Sequence of chain 1.A:
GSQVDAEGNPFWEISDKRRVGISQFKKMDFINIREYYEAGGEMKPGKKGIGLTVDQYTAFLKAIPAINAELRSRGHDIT

Sequence of chain 1.C:
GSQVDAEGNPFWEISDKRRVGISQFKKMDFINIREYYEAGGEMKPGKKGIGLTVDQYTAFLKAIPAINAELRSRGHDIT

Sequence of chain 1.B:
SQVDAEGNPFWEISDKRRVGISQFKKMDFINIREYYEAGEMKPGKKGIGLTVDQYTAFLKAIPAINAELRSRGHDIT

A protein and the small-molecule ligand that binds it are described below.
Small molecule (SMILES): Cc1cn([C@H]2C[C@H](O[P](=O)(O)OC[C@H]3O[C@@H](n4cc(C)c(=O)[nH]c4=O)C[C@@H]3O[P](=O)(O)OC[C@H]3O[C@@H](n4cc(C)c(=O)[nH]c4=O)C[C@@H]3O[P](=O)(O)OC[C@H]3O[C@@H](n4cc(C)c(=O)[nH]c4=O)C[C@@H]3O[P](=O)(O)OC[C@H]3O[C@@H](n4cc(C)c(=O)[nH]c4=O)C[C@@H]3O[P](=O)(O)OC[C@H]3O[C@@H](n4cc(C)c(=O)[nH]c4=O)C[C@@H]3O[P](=O)(O)OC[C@H]3O[C@@H](n4cc(C)c(=O)[nH]c4=O)C[C@@H]3O[P](=O)(O)OC[C@H]3O[C@@H](n4cc(C)c(=O)[nH]c4=O)C[C@@H]3O)[C@@H](COP(=O)=O)O2)c(=O)[nH]c1=O

Sequence of chain 1.D:
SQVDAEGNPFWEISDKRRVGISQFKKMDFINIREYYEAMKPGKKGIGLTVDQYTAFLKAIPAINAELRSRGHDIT

Binding-site contacts:
Ligand atom O2 contacts residue SER23 of chain 1.A at 2.6 Å (h-bond).
Ligand atom C5' contacts residue ARG34 of chain 1.A at 3.3 Å.
Ligand atom C3' contacts residue ASP16 of chain 1.C at 3.5 Å.
Ligand atom O2 contacts residue SER23 of chain 1.D at 2.9 Å (h-bond).
Ligand atom N3 contacts residue TYR37 of chain 1.A at 3.5 Å.
Ligand atom C2 contacts residue TYR37 of chain 1.D at 3.4 Å (hydrophobic).
Ligand atom C5 contacts residue TYR37 of chain 1.A at 3.5 Å (hydrophobic).
Ligand atom O2 contacts residue ASN32 of chain 1.A at 3.0 Å (h-bond).
Ligand atom O3' contacts residue GLN56 of chain 1.A at 3.0 Å (h-bond).
Ligand atom OP2 contacts residue GLU35 of chain 1.B at 3.0 Å (salt-bridge).
Ligand atom O4' contacts residue PRO45 of chain 1.A at 3.6 Å.
Ligand atom O2 contacts residue ASN32 of chain 1.D at 3.4 Å (h-bond).
Ligand atom OP2 contacts residue ASP16 of chain 1.C at 2.7 Å (salt-bridge).
Ligand atom C6 contacts residue LYS47 of chain 1.D at 3.3 Å.
Ligand atom C5' contacts residue ARG18 of chain 1.B at 3.4 Å.
Ligand atom N1 contacts residue MET28 of chain 1.D at 3.5 Å (h-bond).
Ligand atom O4' contacts residue ASN32 of chain 1.A at 3.2 Å (h-bond).
Ligand atom O4 contacts residue TYR37 of chain 1.A at 3.5 Å.
Ligand atom O4' contacts residue ARG34 of chain 1.A at 3.5 Å.
Ligand atom C2 contacts residue MET28 of chain 1.D at 3.4 Å (hydrophobic).
Ligand atom O4' contacts residue THR53 of chain 1.A at 3.2 Å.
Ligand atom C4' contacts residue ARG34 of chain 1.D at 3.6 Å.
Ligand atom O4 contacts residue LYS26 of chain 1.A at 3.4 Å.
Ligand atom O3' contacts residue ARG18 of chain 1.B at 3.3 Å (salt-bridge).
Ligand atom O2 contacts residue LYS47 of chain 1.A at 2.8 Å (salt-bridge).
Ligand atom O2 contacts residue TYR37 of chain 1.D at 3.4 Å (h-bond).
Ligand atom C5 contacts residue PHE25 of chain 1.D at 3.5 Å (hydrophobic).
Ligand atom O4' contacts residue ARG34 of chain 1.D at 3.4 Å (salt-bridge).
Ligand atom O4 contacts residue PHE25 of chain 1.D at 3.3 Å.
Ligand atom O2 contacts residue ARG34 of chain 1.A at 3.2 Å (salt-bridge).
Ligand atom OP1 contacts residue ARG18 of chain 1.B at 3.3 Å.
Ligand atom OP1 contacts residue SER15 of chain 1.B at 3.2 Å (h-bond).
Ligand atom O3' contacts residue ARG34 of chain 1.A at 3.6 Å.
Ligand atom C2' contacts residue PRO45 of chain 1.D at 3.2 Å (hydrophobic).
Ligand atom O2 contacts residue GLY46 of chain 1.A at 3.1 Å.
Ligand atom C4 contacts residue TYR37 of chain 1.A at 3.6 Å (hydrophobic).
Ligand atom C6 contacts residue GLY46 of chain 1.D at 3.5 Å.
Ligand atom C5' contacts residue GLY51 of chain 1.A at 3.3 Å.
Ligand atom C4 contacts residue PHE25 of chain 1.D at 3.5 Å (hydrophobic).
Ligand atom C2' contacts residue ASP16 of chain 1.C at 3.4 Å.